Sequence of chain 6.HA:
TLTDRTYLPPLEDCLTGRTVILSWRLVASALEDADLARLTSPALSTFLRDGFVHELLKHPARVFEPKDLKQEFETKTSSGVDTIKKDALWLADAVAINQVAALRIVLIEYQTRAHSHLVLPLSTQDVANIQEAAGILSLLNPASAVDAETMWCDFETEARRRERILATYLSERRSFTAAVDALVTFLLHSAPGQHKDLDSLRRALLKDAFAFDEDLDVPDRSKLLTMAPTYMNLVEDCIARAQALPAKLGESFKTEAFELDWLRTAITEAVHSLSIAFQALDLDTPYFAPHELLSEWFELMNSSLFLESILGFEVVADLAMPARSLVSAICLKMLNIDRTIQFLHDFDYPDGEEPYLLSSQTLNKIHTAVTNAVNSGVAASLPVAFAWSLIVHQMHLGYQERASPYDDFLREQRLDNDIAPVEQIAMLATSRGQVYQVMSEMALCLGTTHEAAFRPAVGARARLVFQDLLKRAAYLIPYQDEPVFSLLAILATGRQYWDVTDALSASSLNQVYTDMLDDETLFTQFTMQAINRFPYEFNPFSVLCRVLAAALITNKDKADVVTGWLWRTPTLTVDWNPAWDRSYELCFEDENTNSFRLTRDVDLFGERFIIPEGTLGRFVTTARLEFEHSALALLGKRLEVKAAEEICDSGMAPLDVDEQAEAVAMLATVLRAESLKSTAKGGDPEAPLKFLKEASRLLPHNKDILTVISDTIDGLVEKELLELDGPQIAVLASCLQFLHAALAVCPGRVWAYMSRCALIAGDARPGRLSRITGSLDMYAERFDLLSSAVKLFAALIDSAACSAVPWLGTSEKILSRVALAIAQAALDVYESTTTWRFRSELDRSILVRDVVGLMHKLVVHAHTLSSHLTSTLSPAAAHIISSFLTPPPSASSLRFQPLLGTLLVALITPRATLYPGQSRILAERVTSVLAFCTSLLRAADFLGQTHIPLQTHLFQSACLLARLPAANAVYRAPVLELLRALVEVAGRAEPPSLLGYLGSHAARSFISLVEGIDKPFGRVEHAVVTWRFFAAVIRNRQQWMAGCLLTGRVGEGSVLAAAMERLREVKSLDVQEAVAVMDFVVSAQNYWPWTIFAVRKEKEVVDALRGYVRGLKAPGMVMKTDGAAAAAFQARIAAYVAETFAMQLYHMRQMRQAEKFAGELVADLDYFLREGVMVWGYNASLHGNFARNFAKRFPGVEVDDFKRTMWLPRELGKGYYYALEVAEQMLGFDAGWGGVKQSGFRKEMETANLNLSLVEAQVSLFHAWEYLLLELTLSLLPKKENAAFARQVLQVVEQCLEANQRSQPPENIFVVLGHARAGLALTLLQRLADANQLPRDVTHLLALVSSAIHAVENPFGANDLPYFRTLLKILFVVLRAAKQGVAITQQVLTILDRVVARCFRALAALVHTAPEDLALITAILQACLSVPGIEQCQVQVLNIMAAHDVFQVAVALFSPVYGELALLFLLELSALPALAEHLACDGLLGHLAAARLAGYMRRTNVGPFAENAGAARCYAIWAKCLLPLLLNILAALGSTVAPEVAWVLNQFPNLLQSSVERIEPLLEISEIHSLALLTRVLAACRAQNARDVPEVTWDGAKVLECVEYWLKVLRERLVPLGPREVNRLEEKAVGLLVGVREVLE

This small molecule binds to this protein.
Small molecule (SMILES): CC[C@H](C)[C@H](NC(=O)[C@H](CO)NC(=O)[C@H](CC(=O)O)NC(=O)[C@@H](N)CCC(=O)O)C(=O)N[C@@H](CC(C)C)C(=O)N[C@@H](CCC(N)=O)C(=O)N1CCC[C@H]1C(=O)NCC(=O)N[C@@H](C)C(=O)N[C@@H](Cc1ccccc1)C(=O)N[C@@H](CO)C(=O)N[C@@H](C)C(=O)N[C@H](C=O)CC(N)=O

Binding-site contacts:
Ligand atom CB contacts residue TYR533 of chain 6.HA at 3.6 Å (hydrophobic).
Ligand atom CG1 contacts residue THR488 of chain 6.HA at 4.2 Å.
Ligand atom O contacts residue HIS409 of chain 6.HA at 3.6 Å.
Ligand atom CA contacts residue ILE535 of chain 6.HA at 3.8 Å (hydrophobic).
Ligand atom CD1 contacts residue PHE402 of chain 6.HA at 4.0 Å (hydrophobic).
Ligand atom C contacts residue HIS409 of chain 6.HA at 4.4 Å.
Ligand atom CD2 contacts residue MET485 of chain 6.HA at 4.0 Å (hydrophobic).
Ligand atom CB contacts residue GLU481 of chain 6.HA at 3.6 Å.
Ligand atom O contacts residue LEU534 of chain 6.HA at 4.3 Å.
Ligand atom O contacts residue PRO536 of chain 6.HA at 3.8 Å.
Ligand atom CE1 contacts residue LEU413 of chain 6.HA at 4.2 Å (hydrophobic).
Ligand atom OD1 contacts residue TYR533 of chain 6.HA at 3.4 Å.
Ligand atom CD1 contacts residue ILE535 of chain 6.HA at 4.0 Å (hydrophobic).
Ligand atom CG contacts residue TYR533 of chain 6.HA at 3.3 Å (hydrophobic).
Ligand atom N contacts residue ILE535 of chain 6.HA at 3.7 Å.
Ligand atom CB contacts residue ILE535 of chain 6.HA at 4.2 Å (hydrophobic).
Ligand atom CB contacts residue LEU534 of chain 6.HA at 4.3 Å (hydrophobic).
Ligand atom CD2 contacts residue THR488 of chain 6.HA at 4.2 Å.
Ligand atom CD1 contacts residue LEU413 of chain 6.HA at 4.1 Å (hydrophobic).
Ligand atom CD2 contacts residue ALA484 of chain 6.HA at 3.6 Å (hydrophobic).
Ligand atom CG contacts residue TYR537 of chain 6.HA at 3.2 Å (hydrophobic).
Ligand atom CB contacts residue THR488 of chain 6.HA at 4.4 Å.
Ligand atom CD1 contacts residue ILE535 of chain 6.HA at 4.0 Å (hydrophobic).
Ligand atom CA contacts residue TYR537 of chain 6.HA at 4.5 Å (hydrophobic).
Ligand atom N contacts residue PRO536 of chain 6.HA at 4.2 Å.
Ligand atom CD1 contacts residue THR488 of chain 6.HA at 4.2 Å.
Ligand atom CB contacts residue TYR537 of chain 6.HA at 3.0 Å (hydrophobic).
Ligand atom CD contacts residue TYR537 of chain 6.HA at 4.5 Å (hydrophobic).
Ligand atom CD1 contacts residue GLN538 of chain 6.HA at 3.1 Å.
Ligand atom NE2 contacts residue PRO536 of chain 6.HA at 4.2 Å.
Ligand atom ND2 contacts residue TYR533 of chain 6.HA at 3.7 Å.
Ligand atom CG contacts residue PRO536 of chain 6.HA at 4.5 Å (hydrophobic).